Binding-site contacts:
Ligand atom C8 contacts residue GLY339 of chain 1.A at 3.9 Å.
Ligand atom C4 contacts residue ASN343 of chain 1.A at 4.2 Å.
Ligand atom C7 contacts residue GLY339 of chain 1.A at 4.2 Å.
Ligand atom O3 contacts residue VAL367 of chain 1.A at 4.3 Å.
Ligand atom C8 contacts residue PHE342 of chain 1.A at 4.1 Å (hydrophobic).
Ligand atom C2 contacts residue ASN343 of chain 1.A at 2.5 Å.
Ligand atom N2 contacts residue GLY339 of chain 1.A at 4.4 Å.
Ligand atom O5 contacts residue ASN343 of chain 1.A at 2.4 Å (h-bond).
Ligand atom C8 contacts residue PHE338 of chain 1.A at 3.5 Å (hydrophobic).
Ligand atom C5 contacts residue ASN343 of chain 1.A at 3.7 Å.
Ligand atom N2 contacts residue ASN343 of chain 1.A at 2.9 Å (h-bond).
Ligand atom N2 contacts residue PHE342 of chain 1.A at 4.5 Å.
Ligand atom C7 contacts residue PHE338 of chain 1.A at 4.4 Å (hydrophobic).
Ligand atom C7 contacts residue ASN343 of chain 1.A at 4.0 Å.
Ligand atom C3 contacts residue ASN343 of chain 1.A at 3.8 Å.
Ligand atom C8 contacts residue LEU368 of chain 1.A at 3.7 Å (hydrophobic).
Ligand atom C1 contacts residue ASN343 of chain 1.A at 1.4 Å.

This protein binds this small molecule.
Small molecule (SMILES): CC(=O)N[C@@H]1[C@@H](O)[C@H](O)[C@@H](CO)O[C@H]1O

Sequence of chain 1.A:
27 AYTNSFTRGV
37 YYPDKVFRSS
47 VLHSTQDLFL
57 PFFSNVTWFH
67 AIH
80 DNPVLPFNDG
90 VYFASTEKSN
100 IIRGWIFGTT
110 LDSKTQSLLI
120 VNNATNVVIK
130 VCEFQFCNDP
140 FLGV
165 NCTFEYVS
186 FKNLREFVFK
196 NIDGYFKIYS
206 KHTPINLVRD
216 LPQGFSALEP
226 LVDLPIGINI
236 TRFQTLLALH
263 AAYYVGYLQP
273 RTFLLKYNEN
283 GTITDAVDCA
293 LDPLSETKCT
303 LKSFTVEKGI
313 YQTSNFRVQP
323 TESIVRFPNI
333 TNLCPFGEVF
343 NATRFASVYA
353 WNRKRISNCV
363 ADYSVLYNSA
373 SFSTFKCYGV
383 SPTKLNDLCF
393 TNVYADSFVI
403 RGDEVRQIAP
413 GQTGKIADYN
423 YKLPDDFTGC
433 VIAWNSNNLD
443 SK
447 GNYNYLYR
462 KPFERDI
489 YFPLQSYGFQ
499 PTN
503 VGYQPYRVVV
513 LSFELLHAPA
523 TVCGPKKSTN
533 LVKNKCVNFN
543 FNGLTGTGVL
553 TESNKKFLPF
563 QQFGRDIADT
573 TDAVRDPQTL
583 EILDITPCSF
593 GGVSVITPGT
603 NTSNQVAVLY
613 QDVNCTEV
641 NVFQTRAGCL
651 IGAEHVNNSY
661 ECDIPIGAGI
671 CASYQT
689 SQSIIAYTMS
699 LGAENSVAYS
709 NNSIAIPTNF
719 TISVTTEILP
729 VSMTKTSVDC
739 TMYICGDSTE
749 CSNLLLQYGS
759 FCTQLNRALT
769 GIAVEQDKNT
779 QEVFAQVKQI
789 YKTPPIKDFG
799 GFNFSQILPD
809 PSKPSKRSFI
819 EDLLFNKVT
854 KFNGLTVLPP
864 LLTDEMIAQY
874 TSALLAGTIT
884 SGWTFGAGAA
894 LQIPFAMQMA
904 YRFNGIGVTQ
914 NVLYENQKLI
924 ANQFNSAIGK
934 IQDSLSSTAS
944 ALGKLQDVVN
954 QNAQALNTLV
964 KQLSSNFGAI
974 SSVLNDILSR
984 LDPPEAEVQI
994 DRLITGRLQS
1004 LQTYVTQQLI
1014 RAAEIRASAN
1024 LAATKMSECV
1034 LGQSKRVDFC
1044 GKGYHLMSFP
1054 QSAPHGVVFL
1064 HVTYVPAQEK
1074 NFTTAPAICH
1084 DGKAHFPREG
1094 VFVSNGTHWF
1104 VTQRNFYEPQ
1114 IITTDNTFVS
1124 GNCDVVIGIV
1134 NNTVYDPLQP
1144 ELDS